Sequence of chain 1.C:
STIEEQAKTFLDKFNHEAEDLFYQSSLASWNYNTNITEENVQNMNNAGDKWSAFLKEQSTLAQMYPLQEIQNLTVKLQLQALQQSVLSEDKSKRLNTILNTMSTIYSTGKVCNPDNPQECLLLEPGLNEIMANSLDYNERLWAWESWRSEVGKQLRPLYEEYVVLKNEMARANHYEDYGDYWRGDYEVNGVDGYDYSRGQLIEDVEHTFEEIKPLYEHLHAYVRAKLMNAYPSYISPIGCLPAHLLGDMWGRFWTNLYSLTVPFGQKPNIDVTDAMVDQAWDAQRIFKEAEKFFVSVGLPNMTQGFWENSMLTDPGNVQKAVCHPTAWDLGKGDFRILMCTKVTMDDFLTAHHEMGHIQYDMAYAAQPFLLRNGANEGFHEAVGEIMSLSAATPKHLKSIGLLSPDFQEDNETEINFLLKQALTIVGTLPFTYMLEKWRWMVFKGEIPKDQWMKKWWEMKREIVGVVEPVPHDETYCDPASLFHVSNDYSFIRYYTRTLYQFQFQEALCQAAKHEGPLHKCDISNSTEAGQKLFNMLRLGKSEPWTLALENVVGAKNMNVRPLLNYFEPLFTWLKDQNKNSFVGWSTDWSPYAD

This protein binds this small molecule.
Small molecule (SMILES): CC(=O)N[C@@H]1[C@@H](O)[C@H](O)[C@@H](CO)O[C@H]1O

Binding-site contacts:
Ligand atom O5 contacts residue ASN530 of chain 1.C at 3.4 Å (h-bond).
Ligand atom C5 contacts residue ILE405 of chain 1.C at 4.3 Å (hydrophobic).
Ligand atom O6 contacts residue ILE405 of chain 1.C at 4.0 Å.
Ligand atom C7 contacts residue ASN530 of chain 1.C at 4.4 Å.
Ligand atom C1 contacts residue ASN530 of chain 1.C at 3.2 Å.
Ligand atom O6 contacts residue SER529 of chain 1.C at 4.1 Å.
Ligand atom O3 contacts residue SER404 of chain 1.C at 3.9 Å.
Ligand atom C6 contacts residue ILE405 of chain 1.C at 3.7 Å (hydrophobic).
Ligand atom C4 contacts residue SER404 of chain 1.C at 3.6 Å.
Ligand atom N2 contacts residue SER404 of chain 1.C at 4.4 Å.
Ligand atom O4 contacts residue ILE405 of chain 1.C at 3.5 Å.
Ligand atom C5 contacts residue SER404 of chain 1.C at 3.3 Å.
Ligand atom O5 contacts residue SER404 of chain 1.C at 3.9 Å.
Ligand atom O4 contacts residue SER404 of chain 1.C at 2.4 Å (h-bond).
Ligand atom C2 contacts residue SER404 of chain 1.C at 4.0 Å.
Ligand atom C1 contacts residue SER404 of chain 1.C at 3.6 Å.
Ligand atom C6 contacts residue SER404 of chain 1.C at 4.4 Å.
Ligand atom C3 contacts residue SER404 of chain 1.C at 3.3 Å.
Ligand atom O6 contacts residue HIS401 of chain 1.C at 3.5 Å.
Ligand atom C2 contacts residue ASN530 of chain 1.C at 4.0 Å.
Ligand atom N2 contacts residue ASN530 of chain 1.C at 3.9 Å.